Sequence of chain 1.B:
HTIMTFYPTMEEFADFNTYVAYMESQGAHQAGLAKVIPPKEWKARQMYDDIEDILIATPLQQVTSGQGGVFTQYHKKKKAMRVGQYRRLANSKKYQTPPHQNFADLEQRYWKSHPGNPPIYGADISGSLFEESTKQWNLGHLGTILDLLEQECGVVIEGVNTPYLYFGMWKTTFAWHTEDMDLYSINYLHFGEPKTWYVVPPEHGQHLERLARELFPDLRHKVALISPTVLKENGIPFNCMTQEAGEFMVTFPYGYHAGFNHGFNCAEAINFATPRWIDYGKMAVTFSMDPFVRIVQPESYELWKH

This protein binds this small molecule.
Small molecule (SMILES): O=C(O)c1ccnc(C(=O)O)c1

Binding-site contacts:
Ligand atom O21 contacts residue LYS264 of chain 1.B at 2.6 Å (salt-bridge).
Ligand atom C2 contacts residue LYS264 of chain 1.B at 4.0 Å.
Ligand atom C6 contacts residue HIS211 of chain 1.B at 4.0 Å.
Ligand atom C6 contacts residue TRP231 of chain 1.B at 3.4 Å (hydrophobic).
Ligand atom N1 contacts residue PHE208 of chain 1.B at 4.1 Å.
Ligand atom C21 contacts residue NI1 of chain 1.H at 2.8 Å.
Ligand atom C5 contacts residue TRP231 of chain 1.B at 3.7 Å (hydrophobic).
Ligand atom C5 contacts residue PHE208 of chain 1.B at 3.4 Å (hydrophobic).
Ligand atom C2 contacts residue HIS211 of chain 1.B at 3.5 Å.
Ligand atom C41 contacts residue TYR200 of chain 1.B at 4.1 Å (hydrophobic).
Ligand atom O42 contacts residue PHE208 of chain 1.B at 3.8 Å.
Ligand atom C6 contacts residue NI1 of chain 1.H at 3.2 Å.
Ligand atom O41 contacts residue TYR155 of chain 1.B at 2.5 Å (h-bond).
Ligand atom C41 contacts residue LYS229 of chain 1.B at 3.7 Å.
Ligand atom C2 contacts residue NI1 of chain 1.H at 2.9 Å.
Ligand atom C21 contacts residue LYS264 of chain 1.B at 3.5 Å.
Ligand atom C4 contacts residue PHE208 of chain 1.B at 3.5 Å (hydrophobic).
Ligand atom C5 contacts residue ASN221 of chain 1.B at 4.1 Å.
Ligand atom O41 contacts residue TYR200 of chain 1.B at 3.7 Å.
Ligand atom O21 contacts residue HIS211 of chain 1.B at 4.1 Å.
Ligand atom O41 contacts residue PHE208 of chain 1.B at 3.5 Å.
Ligand atom C3 contacts residue TYR200 of chain 1.B at 4.1 Å (hydrophobic).
Ligand atom C3 contacts residue LYS264 of chain 1.B at 3.8 Å.
Ligand atom N1 contacts residue HIS299 of chain 1.B at 3.3 Å (h-bond).
Ligand atom O21 contacts residue NI1 of chain 1.H at 4.0 Å.
Ligand atom O42 contacts residue ASN221 of chain 1.B at 3.7 Å.
Ligand atom C3 contacts residue PHE208 of chain 1.B at 4.0 Å (hydrophobic).
Ligand atom O22 contacts residue GLU213 of chain 1.B at 3.0 Å (salt-bridge).
Ligand atom O22 contacts residue HIS211 of chain 1.B at 2.9 Å (h-bond).
Ligand atom C6 contacts residue HIS299 of chain 1.B at 3.6 Å.
Ligand atom C41 contacts residue TYR155 of chain 1.B at 3.2 Å (hydrophobic).
Ligand atom C21 contacts residue HIS211 of chain 1.B at 3.2 Å.
Ligand atom O21 contacts residue TYR200 of chain 1.B at 3.6 Å (h-bond).
Ligand atom O42 contacts residue LYS229 of chain 1.B at 2.6 Å (salt-bridge).
Ligand atom O22 contacts residue NI1 of chain 1.H at 2.2 Å (h-bond).
Ligand atom C41 contacts residue PHE208 of chain 1.B at 3.4 Å (hydrophobic).
Ligand atom N1 contacts residue HIS211 of chain 1.B at 3.2 Å (h-bond).
Ligand atom N1 contacts residue NI1 of chain 1.H at 2.2 Å (h-bond).
Ligand atom O42 contacts residue TYR155 of chain 1.B at 3.1 Å (h-bond).
Ligand atom C6 contacts residue PHE208 of chain 1.B at 3.5 Å (hydrophobic).